This small molecule binds to this protein.
Small molecule (SMILES): CC(=O)N[C@@H]1[C@@H](O)[C@H](O)[C@@H](CO)O[C@H]1O

Binding-site contacts:
Ligand atom C3 contacts residue ASN80 of chain 1.I at 3.8 Å.
Ligand atom C8 contacts residue PRO78 of chain 1.I at 3.4 Å (hydrophobic).
Ligand atom C7 contacts residue ASN80 of chain 1.I at 3.7 Å.
Ligand atom C2 contacts residue ASN80 of chain 1.I at 2.5 Å.
Ligand atom O7 contacts residue ASN80 of chain 1.I at 4.0 Å.
Ligand atom O5 contacts residue ASN80 of chain 1.I at 2.4 Å (h-bond).
Ligand atom C4 contacts residue ASN80 of chain 1.I at 4.2 Å.
Ligand atom C8 contacts residue LEU79 of chain 1.I at 4.1 Å (hydrophobic).
Ligand atom C5 contacts residue HIS119 of chain 1.I at 4.2 Å.
Ligand atom C5 contacts residue ASN80 of chain 1.I at 3.7 Å.
Ligand atom C1 contacts residue HIS119 of chain 1.I at 3.8 Å.
Ligand atom N2 contacts residue ASN80 of chain 1.I at 2.9 Å (h-bond).
Ligand atom C6 contacts residue HIS119 of chain 1.I at 4.3 Å.
Ligand atom C1 contacts residue ASN80 of chain 1.I at 1.4 Å.
Ligand atom C8 contacts residue ASN80 of chain 1.I at 4.5 Å.
Ligand atom O5 contacts residue HIS119 of chain 1.I at 3.5 Å.

Sequence of chain 1.I:
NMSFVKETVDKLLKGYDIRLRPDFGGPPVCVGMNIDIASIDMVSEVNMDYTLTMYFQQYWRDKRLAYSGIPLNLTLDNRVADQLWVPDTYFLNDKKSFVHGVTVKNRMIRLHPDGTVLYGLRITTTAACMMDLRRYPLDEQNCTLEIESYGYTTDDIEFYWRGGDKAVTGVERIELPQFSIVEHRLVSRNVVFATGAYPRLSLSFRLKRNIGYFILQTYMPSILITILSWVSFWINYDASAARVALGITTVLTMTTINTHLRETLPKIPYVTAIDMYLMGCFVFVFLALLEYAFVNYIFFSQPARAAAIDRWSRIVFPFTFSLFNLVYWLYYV